A small-molecule ligand and the protein it binds are described below.
Small molecule (SMILES): O=C(O)/C=C/C(=O)O

Sequence of chain 1.A:
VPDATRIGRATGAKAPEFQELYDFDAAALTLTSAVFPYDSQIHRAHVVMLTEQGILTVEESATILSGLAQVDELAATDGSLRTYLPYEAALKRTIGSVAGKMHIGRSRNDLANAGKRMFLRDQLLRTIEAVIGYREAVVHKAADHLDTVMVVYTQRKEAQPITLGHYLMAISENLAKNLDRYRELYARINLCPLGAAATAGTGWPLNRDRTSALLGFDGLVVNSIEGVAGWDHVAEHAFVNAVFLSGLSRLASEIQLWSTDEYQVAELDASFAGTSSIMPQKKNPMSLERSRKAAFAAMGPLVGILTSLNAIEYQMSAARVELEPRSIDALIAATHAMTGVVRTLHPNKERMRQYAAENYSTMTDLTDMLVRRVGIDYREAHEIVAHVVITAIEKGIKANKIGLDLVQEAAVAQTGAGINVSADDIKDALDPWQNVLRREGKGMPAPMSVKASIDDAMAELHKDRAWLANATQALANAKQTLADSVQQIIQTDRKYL

Sequence of chain 2.A:
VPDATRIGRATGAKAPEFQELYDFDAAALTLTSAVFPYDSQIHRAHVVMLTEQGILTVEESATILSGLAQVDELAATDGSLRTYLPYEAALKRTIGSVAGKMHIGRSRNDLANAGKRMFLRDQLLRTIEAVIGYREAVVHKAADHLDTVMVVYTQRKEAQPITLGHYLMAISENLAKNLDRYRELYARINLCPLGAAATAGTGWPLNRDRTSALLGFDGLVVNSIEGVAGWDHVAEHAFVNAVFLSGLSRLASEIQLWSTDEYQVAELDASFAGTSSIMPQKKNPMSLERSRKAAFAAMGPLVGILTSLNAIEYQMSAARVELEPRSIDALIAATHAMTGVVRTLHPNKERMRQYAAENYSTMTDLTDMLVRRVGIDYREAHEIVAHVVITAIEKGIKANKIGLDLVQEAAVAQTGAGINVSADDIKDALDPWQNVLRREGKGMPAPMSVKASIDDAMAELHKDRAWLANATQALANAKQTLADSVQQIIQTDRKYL

Binding-site contacts:
Ligand atom O contacts residue MET320 of chain 2.A at 4.4 Å.
Ligand atom C6 contacts residue ARG112 of chain 2.A at 4.2 Å.
Ligand atom O7 contacts residue MET290 of chain 1.A at 3.4 Å.
Ligand atom C6 contacts residue TYR26 of chain 1.A at 3.4 Å (hydrophobic).
Ligand atom O8 contacts residue MET290 of chain 1.A at 3.6 Å.
Ligand atom C6 contacts residue ARG294 of chain 1.A at 4.0 Å.
Ligand atom O8 contacts residue TYR26 of chain 1.A at 3.5 Å (h-bond).
Ligand atom C5 contacts residue ARG112 of chain 2.A at 3.7 Å.
Ligand atom C4 contacts residue MET290 of chain 1.A at 3.6 Å (hydrophobic).
Ligand atom C5 contacts residue MET290 of chain 1.A at 3.7 Å (hydrophobic).
Ligand atom O contacts residue ASN113 of chain 2.A at 4.1 Å.
Ligand atom C4 contacts residue ARG112 of chain 2.A at 3.3 Å.
Ligand atom OXT contacts residue ARG112 of chain 2.A at 3.7 Å.
Ligand atom O contacts residue ARG112 of chain 2.A at 3.5 Å (salt-bridge).
Ligand atom C5 contacts residue ARG294 of chain 1.A at 4.0 Å.
Ligand atom O7 contacts residue TYR26 of chain 1.A at 2.5 Å (h-bond).
Ligand atom O8 contacts residue ARG112 of chain 2.A at 4.1 Å.
Ligand atom C6 contacts residue MET290 of chain 1.A at 3.5 Å (hydrophobic).
Ligand atom C contacts residue ARG112 of chain 2.A at 3.3 Å.
Ligand atom O7 contacts residue ARG294 of chain 1.A at 3.1 Å (salt-bridge).